The protein below binds the small molecule below.
Small molecule (SMILES): OC[C@H]1O[C@@H](O)[C@H](O)[C@@H](O)[C@@H]1O

Sequence of chain 1.A:
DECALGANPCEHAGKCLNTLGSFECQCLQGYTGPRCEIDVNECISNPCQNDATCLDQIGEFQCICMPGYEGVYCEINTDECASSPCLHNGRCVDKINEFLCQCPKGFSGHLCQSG

Binding-site contacts:
Ligand atom O5 contacts residue PRO50 of chain 1.A at 4.2 Å.
Ligand atom O3 contacts residue PHE64 of chain 1.A at 3.4 Å.
Ligand atom O4 contacts residue PHE64 of chain 1.A at 4.1 Å.
Ligand atom C2 contacts residue SER48 of chain 1.A at 2.4 Å.
Ligand atom C1 contacts residue SER48 of chain 1.A at 1.4 Å.
Ligand atom C2 contacts residue PHE64 of chain 1.A at 4.2 Å (hydrophobic).
Ligand atom C3 contacts residue SER48 of chain 1.A at 3.8 Å.
Ligand atom O3 contacts residue GLU45 of chain 1.A at 3.8 Å.
Ligand atom C4 contacts residue PHE64 of chain 1.A at 3.5 Å (hydrophobic).
Ligand atom C5 contacts residue SER48 of chain 1.A at 3.7 Å.
Ligand atom C3 contacts residue GLU45 of chain 1.A at 4.2 Å.
Ligand atom O5 contacts residue SER48 of chain 1.A at 2.4 Å (h-bond).
Ligand atom C6 contacts residue TYR76 of chain 1.A at 3.9 Å (hydrophobic).
Ligand atom C2 contacts residue GLU45 of chain 1.A at 3.3 Å.
Ligand atom O2 contacts residue GLU45 of chain 1.A at 2.7 Å (salt-bridge).
Ligand atom C3 contacts residue PHE64 of chain 1.A at 3.9 Å (hydrophobic).
Ligand atom C4 contacts residue SER48 of chain 1.A at 4.2 Å.
Ligand atom O2 contacts residue SER48 of chain 1.A at 2.9 Å (h-bond).